Binding-site contacts:
Ligand atom N2 contacts residue ASN331 of chain 1.A at 2.9 Å (h-bond).
Ligand atom O7 contacts residue PRO579 of chain 1.A at 4.5 Å.
Ligand atom C3 contacts residue ASN331 of chain 1.A at 3.8 Å.
Ligand atom C1 contacts residue ASN331 of chain 1.A at 1.4 Å.
Ligand atom C6 contacts residue GLN580 of chain 1.A at 4.3 Å.
Ligand atom C4 contacts residue ASN331 of chain 1.A at 4.3 Å.
Ligand atom C2 contacts residue ASN331 of chain 1.A at 2.5 Å.
Ligand atom C2 contacts residue GLN580 of chain 1.A at 4.4 Å.
Ligand atom O7 contacts residue ASN331 of chain 1.A at 3.8 Å.
Ligand atom C7 contacts residue GLN580 of chain 1.A at 4.1 Å.
Ligand atom C3 contacts residue GLN580 of chain 1.A at 4.2 Å.
Ligand atom O5 contacts residue ASN331 of chain 1.A at 2.4 Å (h-bond).
Ligand atom O4 contacts residue THR581 of chain 1.A at 4.5 Å.
Ligand atom C5 contacts residue GLN580 of chain 1.A at 4.0 Å.
Ligand atom O7 contacts residue GLN580 of chain 1.A at 2.9 Å (h-bond).
Ligand atom O5 contacts residue GLN580 of chain 1.A at 4.1 Å.
Ligand atom C5 contacts residue ASN331 of chain 1.A at 3.7 Å.
Ligand atom C7 contacts residue ASN331 of chain 1.A at 3.5 Å.
Ligand atom C1 contacts residue GLN580 of chain 1.A at 3.7 Å.

Sequence of chain 1.A:
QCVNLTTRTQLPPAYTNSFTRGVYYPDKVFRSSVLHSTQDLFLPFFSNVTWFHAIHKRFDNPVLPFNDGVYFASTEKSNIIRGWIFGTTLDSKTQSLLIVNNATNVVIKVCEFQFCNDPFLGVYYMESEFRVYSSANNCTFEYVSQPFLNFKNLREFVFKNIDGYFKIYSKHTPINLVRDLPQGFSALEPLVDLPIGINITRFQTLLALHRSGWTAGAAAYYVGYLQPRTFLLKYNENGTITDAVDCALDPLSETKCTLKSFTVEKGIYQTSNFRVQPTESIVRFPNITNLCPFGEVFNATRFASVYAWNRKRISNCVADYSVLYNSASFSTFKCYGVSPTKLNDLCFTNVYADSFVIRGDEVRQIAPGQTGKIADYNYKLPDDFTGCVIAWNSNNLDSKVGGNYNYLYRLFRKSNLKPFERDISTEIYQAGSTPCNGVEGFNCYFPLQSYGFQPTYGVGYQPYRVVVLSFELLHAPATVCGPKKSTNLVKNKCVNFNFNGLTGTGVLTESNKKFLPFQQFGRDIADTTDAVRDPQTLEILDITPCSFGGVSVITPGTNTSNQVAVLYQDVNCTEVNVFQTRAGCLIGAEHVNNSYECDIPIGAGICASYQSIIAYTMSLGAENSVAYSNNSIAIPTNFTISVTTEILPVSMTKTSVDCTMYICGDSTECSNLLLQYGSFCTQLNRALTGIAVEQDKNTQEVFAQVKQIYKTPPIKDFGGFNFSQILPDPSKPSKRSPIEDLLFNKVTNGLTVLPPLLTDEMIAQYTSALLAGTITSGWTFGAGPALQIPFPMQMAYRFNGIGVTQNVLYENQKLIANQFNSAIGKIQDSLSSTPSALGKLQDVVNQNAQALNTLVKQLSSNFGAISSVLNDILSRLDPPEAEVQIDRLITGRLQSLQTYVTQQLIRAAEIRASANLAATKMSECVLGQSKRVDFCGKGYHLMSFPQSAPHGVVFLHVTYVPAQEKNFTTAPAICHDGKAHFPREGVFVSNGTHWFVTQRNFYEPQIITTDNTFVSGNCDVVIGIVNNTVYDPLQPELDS

The protein below binds the small molecule below.
Small molecule (SMILES): CC(=O)N[C@@H]1[C@@H](O)[C@H](O)[C@@H](CO)O[C@H]1O